Binding-site contacts:
Ligand atom O6 contacts residue PRO163 of chain 1.A at 3.5 Å.
Ligand atom O5 contacts residue TRP349 of chain 1.A at 3.9 Å.
Ligand atom C6 contacts residue GLU162 of chain 1.A at 3.4 Å.
Ligand atom O4 contacts residue ARG353 of chain 1.A at 3.8 Å.
Ligand atom O2 contacts residue ALA72 of chain 1.A at 3.5 Å.
Ligand atom C1 contacts residue TRP239 of chain 1.A at 3.8 Å (hydrophobic).
Ligand atom O2 contacts residue TRP71 of chain 1.A at 3.3 Å (h-bond).
Ligand atom O6 contacts residue GLU162 of chain 1.A at 2.6 Å (salt-bridge).
Ligand atom O2 contacts residue MET339 of chain 1.A at 3.9 Å.
Ligand atom O3 contacts residue ASP74 of chain 1.A at 2.5 Å (salt-bridge).
Ligand atom C6 contacts residue TYR164 of chain 1.A at 3.8 Å (hydrophobic).
Ligand atom C4 contacts residue ARG75 of chain 1.A at 3.9 Å.
Ligand atom O1 contacts residue ASN21 of chain 1.A at 3.4 Å (h-bond).
Ligand atom O1 contacts residue ASP23 of chain 1.A at 2.6 Å (salt-bridge).
Ligand atom C3 contacts residue TRP71 of chain 1.A at 3.7 Å (hydrophobic).
Ligand atom O1 contacts residue LYS24 of chain 1.A at 3.2 Å (salt-bridge).
Ligand atom C2 contacts residue GLU120 of chain 1.A at 3.5 Å.
Ligand atom C1 contacts residue TYR164 of chain 1.A at 3.6 Å (hydrophobic).
Ligand atom O3 contacts residue ALA72 of chain 1.A at 3.4 Å.
Ligand atom O6 contacts residue PHE165 of chain 1.A at 3.6 Å.
Ligand atom O3 contacts residue GLU120 of chain 1.A at 3.9 Å.
Ligand atom O2 contacts residue GLU120 of chain 1.A at 2.8 Å (salt-bridge).
Ligand atom O3 contacts residue TRP71 of chain 1.A at 3.6 Å (h-bond).
Ligand atom O3 contacts residue ARG75 of chain 1.A at 2.8 Å (salt-bridge).
Ligand atom C6 contacts residue TRP349 of chain 1.A at 3.6 Å (hydrophobic).
Ligand atom C2 contacts residue TRP239 of chain 1.A at 3.9 Å (hydrophobic).
Ligand atom C1 contacts residue LYS24 of chain 1.A at 3.8 Å.
Ligand atom C3 contacts residue ASP74 of chain 1.A at 3.4 Å.
Ligand atom O3 contacts residue TRP349 of chain 1.A at 3.7 Å.
Ligand atom C3 contacts residue ARG75 of chain 1.A at 3.9 Å.
Ligand atom C2 contacts residue LYS24 of chain 1.A at 3.9 Å.
Ligand atom C2 contacts residue ASP74 of chain 1.A at 3.3 Å.
Ligand atom O2 contacts residue ASP74 of chain 1.A at 2.5 Å (salt-bridge).
Ligand atom C4 contacts residue TRP349 of chain 1.A at 3.7 Å (hydrophobic).
Ligand atom O2 contacts residue LYS24 of chain 1.A at 2.9 Å (salt-bridge).
Ligand atom O5 contacts residue ASP23 of chain 1.A at 3.8 Å.
Ligand atom O6 contacts residue TYR164 of chain 1.A at 3.2 Å.
Ligand atom O4 contacts residue ARG75 of chain 1.A at 2.9 Å (salt-bridge).
Ligand atom C1 contacts residue ASP23 of chain 1.A at 3.3 Å.
Ligand atom O5 contacts residue TYR164 of chain 1.A at 3.3 Å.

A protein and the small-molecule ligand that binds it are described below.
Small molecule (SMILES): OC[C@H]1O[C@H](O[C@H]2[C@H](O)[C@@H](O)[C@@H](O)O[C@@H]2CO)[C@H](O)[C@@H](O)[C@@H]1O

Sequence of chain 1.A:
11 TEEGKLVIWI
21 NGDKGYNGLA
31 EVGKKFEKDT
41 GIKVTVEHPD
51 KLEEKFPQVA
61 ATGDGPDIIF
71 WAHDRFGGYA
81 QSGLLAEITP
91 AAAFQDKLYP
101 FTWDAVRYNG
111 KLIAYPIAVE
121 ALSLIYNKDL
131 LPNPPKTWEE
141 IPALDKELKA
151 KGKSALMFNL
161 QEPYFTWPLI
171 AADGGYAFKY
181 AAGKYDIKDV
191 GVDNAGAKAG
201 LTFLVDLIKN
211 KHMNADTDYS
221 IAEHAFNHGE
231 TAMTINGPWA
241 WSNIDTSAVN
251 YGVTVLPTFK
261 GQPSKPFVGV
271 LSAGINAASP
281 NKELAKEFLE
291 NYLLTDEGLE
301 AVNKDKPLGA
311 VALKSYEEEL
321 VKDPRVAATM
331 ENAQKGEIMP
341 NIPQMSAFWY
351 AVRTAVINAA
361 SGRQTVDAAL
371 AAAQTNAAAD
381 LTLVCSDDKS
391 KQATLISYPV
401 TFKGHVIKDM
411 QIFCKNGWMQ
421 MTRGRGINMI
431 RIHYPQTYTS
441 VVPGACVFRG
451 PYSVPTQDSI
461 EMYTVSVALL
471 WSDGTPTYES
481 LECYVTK